The small molecule below binds the protein below.
Small molecule (SMILES): CC(=O)N[C@H]1[C@H](O[C@H]2[C@H](O)[C@@H](NC(C)=O)CO[C@@H]2CO)O[C@H](CO)[C@@H](O[C@@H]2O[C@H](CO[C@H]3O[C@H](CO)[C@@H](O)[C@H](O)[C@@H]3O)[C@@H](O)[C@H](O[C@H]3O[C@H](CO)[C@@H](O)[C@H](O)[C@@H]3O)[C@@H]2O)[C@@H]1O

Sequence of chain 1.D:
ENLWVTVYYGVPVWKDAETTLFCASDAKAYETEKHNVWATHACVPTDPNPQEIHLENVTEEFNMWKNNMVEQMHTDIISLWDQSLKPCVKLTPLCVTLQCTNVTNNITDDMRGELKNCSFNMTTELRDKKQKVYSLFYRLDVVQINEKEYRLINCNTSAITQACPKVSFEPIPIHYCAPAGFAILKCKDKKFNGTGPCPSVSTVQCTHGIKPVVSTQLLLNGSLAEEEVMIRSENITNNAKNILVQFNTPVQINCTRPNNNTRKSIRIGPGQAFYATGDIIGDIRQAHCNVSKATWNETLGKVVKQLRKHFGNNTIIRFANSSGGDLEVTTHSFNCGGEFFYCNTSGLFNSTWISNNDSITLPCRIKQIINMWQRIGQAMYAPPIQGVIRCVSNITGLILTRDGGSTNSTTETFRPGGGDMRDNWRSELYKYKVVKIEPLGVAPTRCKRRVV

Binding-site contacts:
Ligand atom C7 contacts residue ASN355 of chain 1.D at 3.4 Å.
Ligand atom O2 contacts residue NAG2 of chain 1.PA at 3.7 Å.
Ligand atom C3 contacts residue ASN332 of chain 1.D at 3.9 Å.
Ligand atom C4 contacts residue NAG2 of chain 1.PA at 3.9 Å.
Ligand atom C1 contacts residue ASN332 of chain 1.D at 1.4 Å.
Ligand atom C8 contacts residue ASN355 of chain 1.D at 3.3 Å.
Ligand atom C6 contacts residue NAG2 of chain 1.PA at 3.4 Å.
Ligand atom C8 contacts residue THR341 of chain 1.D at 3.2 Å.
Ligand atom C1 contacts residue NAG1 of chain 1.PA at 4.4 Å.
Ligand atom N2 contacts residue SER357 of chain 1.D at 4.4 Å.
Ligand atom C5 contacts residue ASN332 of chain 1.D at 3.5 Å.
Ligand atom O7 contacts residue ASN355 of chain 1.D at 3.5 Å (h-bond).
Ligand atom N2 contacts residue NAG1 of chain 1.PA at 4.2 Å.
Ligand atom C3 contacts residue NAG1 of chain 1.PA at 3.9 Å.
Ligand atom O6 contacts residue ASN332 of chain 1.D at 4.4 Å.
Ligand atom C8 contacts residue SER333 of chain 1.D at 3.9 Å.
Ligand atom C2 contacts residue NAG2 of chain 1.PA at 4.2 Å.
Ligand atom C7 contacts residue THR341 of chain 1.D at 4.4 Å.
Ligand atom N2 contacts residue ASN332 of chain 1.D at 2.9 Å (h-bond).
Ligand atom O3 contacts residue NAG1 of chain 1.PA at 3.1 Å.
Ligand atom C5 contacts residue NAG2 of chain 1.PA at 3.3 Å.
Ligand atom O7 contacts residue NAG1 of chain 1.PA at 2.7 Å (h-bond).
Ligand atom N2 contacts residue ASN355 of chain 1.D at 4.2 Å.
Ligand atom O4 contacts residue NAG2 of chain 1.PA at 3.3 Å (h-bond).
Ligand atom O5 contacts residue NAG2 of chain 1.PA at 4.5 Å.
Ligand atom C6 contacts residue NAG1 of chain 1.PA at 4.0 Å.
Ligand atom C4 contacts residue ASN332 of chain 1.D at 4.2 Å.
Ligand atom O6 contacts residue NAG1 of chain 1.PA at 3.6 Å.
Ligand atom O6 contacts residue NAG2 of chain 1.PA at 3.6 Å.
Ligand atom C2 contacts residue NAG1 of chain 1.PA at 3.8 Å.
Ligand atom O5 contacts residue ASN332 of chain 1.D at 2.2 Å (h-bond).
Ligand atom C7 contacts residue NAG1 of chain 1.PA at 3.7 Å.
Ligand atom C1 contacts residue NAG2 of chain 1.PA at 4.4 Å.
Ligand atom O5 contacts residue NAG1 of chain 1.PA at 4.1 Å.
Ligand atom C2 contacts residue ASN332 of chain 1.D at 2.6 Å.
Ligand atom C7 contacts residue ASN332 of chain 1.D at 3.9 Å.
Ligand atom C4 contacts residue NAG1 of chain 1.PA at 3.7 Å.
Ligand atom C8 contacts residue ASN332 of chain 1.D at 4.0 Å.
Ligand atom C5 contacts residue NAG1 of chain 1.PA at 4.2 Å.
Ligand atom C8 contacts residue THR342 of chain 1.D at 4.0 Å.